Sequence of chain 1.D:
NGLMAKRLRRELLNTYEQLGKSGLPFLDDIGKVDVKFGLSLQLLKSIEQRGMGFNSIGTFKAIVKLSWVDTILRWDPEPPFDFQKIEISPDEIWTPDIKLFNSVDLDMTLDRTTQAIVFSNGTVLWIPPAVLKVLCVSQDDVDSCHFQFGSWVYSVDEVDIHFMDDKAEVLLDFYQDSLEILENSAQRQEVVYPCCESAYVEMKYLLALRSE

Sequence of chain 1.C:
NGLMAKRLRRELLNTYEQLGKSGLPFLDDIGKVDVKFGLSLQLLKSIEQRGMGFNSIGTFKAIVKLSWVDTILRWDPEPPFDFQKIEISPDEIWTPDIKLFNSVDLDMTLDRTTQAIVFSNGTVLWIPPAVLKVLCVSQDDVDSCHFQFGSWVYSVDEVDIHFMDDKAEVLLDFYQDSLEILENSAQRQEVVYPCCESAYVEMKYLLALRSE

Binding-site contacts:
Ligand atom N02 contacts residue SER152 of chain 1.C at 3.9 Å.
Ligand atom C11 contacts residue ILE118 of chain 1.D at 3.4 Å (hydrophobic).
Ligand atom C09 contacts residue CYS197 of chain 1.C at 4.2 Å (hydrophobic).
Ligand atom N13 contacts residue VAL154 of chain 1.C at 3.8 Å.
Ligand atom C06 contacts residue TYR201 of chain 1.C at 4.2 Å (hydrophobic).
Ligand atom C14 contacts residue ILE128 of chain 1.D at 3.6 Å (hydrophobic).
Ligand atom N02 contacts residue TRP153 of chain 1.C at 2.8 Å (h-bond).
Ligand atom C01 contacts residue TRP153 of chain 1.C at 3.7 Å (hydrophobic).
Ligand atom C09 contacts residue TYR201 of chain 1.C at 4.2 Å (hydrophobic).
Ligand atom C14 contacts residue TRP153 of chain 1.C at 3.6 Å (hydrophobic).
Ligand atom C07 contacts residue CYS197 of chain 1.C at 3.7 Å (hydrophobic).
Ligand atom C09 contacts residue ILE128 of chain 1.D at 4.0 Å (hydrophobic).
Ligand atom C06 contacts residue TYR194 of chain 1.C at 3.9 Å (hydrophobic).
Ligand atom C12 contacts residue ILE118 of chain 1.D at 3.9 Å (hydrophobic).
Ligand atom C05 contacts residue CYS197 of chain 1.C at 4.2 Å (hydrophobic).
Ligand atom C12 contacts residue LEU126 of chain 1.D at 4.1 Å (hydrophobic).
Ligand atom C04 contacts residue TRP153 of chain 1.C at 4.1 Å (hydrophobic).
Ligand atom C05 contacts residue TYR194 of chain 1.C at 4.0 Å (hydrophobic).
Ligand atom C08 contacts residue TYR201 of chain 1.C at 3.5 Å (hydrophobic).
Ligand atom C15 contacts residue ILE128 of chain 1.D at 3.7 Å (hydrophobic).
Ligand atom C03 contacts residue TRP153 of chain 1.C at 3.5 Å (hydrophobic).
Ligand atom C12 contacts residue VAL154 of chain 1.C at 3.7 Å (hydrophobic).
Ligand atom C05 contacts residue PHE175 of chain 1.D at 3.9 Å (hydrophobic).
Ligand atom C09 contacts residue TRP153 of chain 1.C at 3.8 Å (hydrophobic).
Ligand atom C12 contacts residue GLN116 of chain 1.D at 4.2 Å.
Ligand atom N10 contacts residue TYR201 of chain 1.C at 3.9 Å.
Ligand atom C12 contacts residue ILE128 of chain 1.D at 4.1 Å (hydrophobic).
Ligand atom C16 contacts residue TRP153 of chain 1.C at 3.5 Å (hydrophobic).
Ligand atom N13 contacts residue ILE128 of chain 1.D at 3.6 Å.
Ligand atom C15 contacts residue TRP153 of chain 1.C at 3.5 Å (hydrophobic).
Ligand atom C05 contacts residue CYS196 of chain 1.C at 3.8 Å (hydrophobic).
Ligand atom C08 contacts residue TRP153 of chain 1.C at 3.7 Å (hydrophobic).
Ligand atom C06 contacts residue CYS197 of chain 1.C at 3.9 Å (hydrophobic).
Ligand atom C06 contacts residue CYS196 of chain 1.C at 4.1 Å (hydrophobic).
Ligand atom C11 contacts residue VAL154 of chain 1.C at 4.2 Å (hydrophobic).
Ligand atom C07 contacts residue TRP153 of chain 1.C at 3.6 Å (hydrophobic).
Ligand atom C01 contacts residue TYR201 of chain 1.C at 3.8 Å (hydrophobic).
Ligand atom C08 contacts residue CYS197 of chain 1.C at 3.5 Å (hydrophobic).
Ligand atom C01 contacts residue TYR194 of chain 1.C at 3.8 Å (hydrophobic).
Ligand atom N13 contacts residue TRP153 of chain 1.C at 4.1 Å.

The small molecule below binds the protein below.
Small molecule (SMILES): c1cnc2cc3c(cc2n1)[C@@H]1CNC[C@H]3C1